Binding-site contacts:
Ligand atom O29 contacts residue ALA49 of chain 1.H at 3.0 Å (h-bond).
Ligand atom O40 contacts residue SER20 of chain 1.H at 3.5 Å (h-bond).
Ligand atom C58 contacts residue ARG19 of chain 1.H at 3.2 Å.
Ligand atom C27 contacts residue ALA27 of chain 1.H at 3.4 Å (hydrophobic).
Ligand atom O40 contacts residue THR21 of chain 1.H at 3.0 Å (h-bond).
Ligand atom C58 contacts residue GLY168 of chain 1.H at 3.0 Å.
Ligand atom O48 contacts residue GLY47 of chain 1.H at 3.1 Å (h-bond).
Ligand atom O48 contacts residue THR1 of chain 1.H at 2.3 Å (h-bond).
Ligand atom C31 contacts residue GLY47 of chain 1.H at 3.4 Å.
Ligand atom C43 contacts residue GLY47 of chain 1.H at 3.5 Å.
Ligand atom C35 contacts residue THR48 of chain 1.H at 3.6 Å.
Ligand atom O60 contacts residue MES1 of chain 1.FA at 2.7 Å (h-bond).
Ligand atom O60 contacts residue THR1 of chain 1.H at 2.6 Å (h-bond).
Ligand atom N22 contacts residue ASP125 of chain 1.I at 3.2 Å (salt-bridge).
Ligand atom N30 contacts residue THR21 of chain 1.H at 3.0 Å (h-bond).
Ligand atom C27 contacts residue THR21 of chain 1.H at 3.5 Å.
Ligand atom O48 contacts residue MES1 of chain 1.FA at 2.6 Å (h-bond).
Ligand atom C44 contacts residue THR1 of chain 1.H at 3.6 Å.
Ligand atom C43 contacts residue THR1 of chain 1.H at 2.7 Å.
Ligand atom C34 contacts residue GLY47 of chain 1.H at 3.6 Å.
Ligand atom C23 contacts residue THR21 of chain 1.H at 3.5 Å.
Ligand atom C45 contacts residue ALA49 of chain 1.H at 3.7 Å (hydrophobic).
Ligand atom C42 contacts residue THR1 of chain 1.H at 2.4 Å.
Ligand atom O60 contacts residue SER129 of chain 1.H at 3.4 Å (h-bond).
Ligand atom C58 contacts residue LYS33 of chain 1.H at 3.7 Å.
Ligand atom C39 contacts residue GLY47 of chain 1.H at 3.6 Å.
Ligand atom C59 contacts residue THR1 of chain 1.H at 2.5 Å.
Ligand atom C19 contacts residue THR48 of chain 1.H at 3.5 Å.
Ligand atom C2 contacts residue SER5 of chain 1.I at 3.2 Å.
Ligand atom C28 contacts residue THR21 of chain 1.H at 3.7 Å.
Ligand atom C58 contacts residue THR1 of chain 1.H at 2.5 Å.
Ligand atom C32 contacts residue THR21 of chain 1.H at 3.7 Å.
Ligand atom C51 contacts residue GLY168 of chain 1.H at 3.7 Å.
Ligand atom C46 contacts residue SER20 of chain 1.H at 3.7 Å.
Ligand atom C47 contacts residue THR1 of chain 1.H at 1.4 Å.
Ligand atom O9 contacts residue ASP125 of chain 1.I at 3.7 Å.
Ligand atom C45 contacts residue THR52 of chain 1.H at 3.6 Å.
Ligand atom C51 contacts residue THR1 of chain 1.H at 1.5 Å.
Ligand atom N41 contacts residue GLY47 of chain 1.H at 3.0 Å (h-bond).
Ligand atom N41 contacts residue THR1 of chain 1.H at 3.7 Å.

Sequence of chain 1.H:
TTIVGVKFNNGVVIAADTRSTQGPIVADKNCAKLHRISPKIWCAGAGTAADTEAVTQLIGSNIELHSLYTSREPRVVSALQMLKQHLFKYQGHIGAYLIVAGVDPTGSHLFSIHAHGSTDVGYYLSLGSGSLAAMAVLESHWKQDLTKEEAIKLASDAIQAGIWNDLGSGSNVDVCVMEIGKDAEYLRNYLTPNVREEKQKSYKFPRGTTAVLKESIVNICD

Sequence of chain 1.I:
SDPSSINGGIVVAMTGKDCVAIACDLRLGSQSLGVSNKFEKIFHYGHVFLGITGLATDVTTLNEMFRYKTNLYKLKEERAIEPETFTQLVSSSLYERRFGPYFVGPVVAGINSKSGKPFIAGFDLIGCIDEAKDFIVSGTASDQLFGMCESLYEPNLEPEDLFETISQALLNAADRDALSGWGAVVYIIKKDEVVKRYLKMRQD

A small-molecule ligand and the protein it binds are described below.
Small molecule (SMILES): CC(C)C[C@H](NC(=O)[C@H](CCc1ccccc1)NC(=O)CN1CCOCC1)C(=O)N[C@@H](Cc1ccccc1)C(=O)N[C@@H](CC(C)C)[C@@H](O)[C@H](C)CO